A protein and the small-molecule ligand that binds it are described below.
Small molecule (SMILES): CC(=O)N[C@@H]1[C@@H](O)[C@H](O)[C@@H](CO)O[C@H]1O

Binding-site contacts:
Ligand atom C2 contacts residue GLU70 of chain 1.B at 4.2 Å.
Ligand atom C1 contacts residue GLU70 of chain 1.B at 3.5 Å.
Ligand atom N2 contacts residue ASN67 of chain 1.B at 2.9 Å (h-bond).
Ligand atom C5 contacts residue SER69 of chain 1.B at 3.9 Å.
Ligand atom C3 contacts residue ASN67 of chain 1.B at 3.8 Å.
Ligand atom O5 contacts residue ASN67 of chain 1.B at 2.4 Å (h-bond).
Ligand atom O5 contacts residue SER69 of chain 1.B at 3.7 Å.
Ligand atom C4 contacts residue ASN67 of chain 1.B at 4.2 Å.
Ligand atom C1 contacts residue SER69 of chain 1.B at 3.9 Å.
Ligand atom O5 contacts residue GLU70 of chain 1.B at 3.3 Å (salt-bridge).
Ligand atom O6 contacts residue GLU70 of chain 1.B at 4.1 Å.
Ligand atom C1 contacts residue ASN67 of chain 1.B at 1.4 Å.
Ligand atom C5 contacts residue ASN67 of chain 1.B at 3.7 Å.
Ligand atom C2 contacts residue ASN67 of chain 1.B at 2.5 Å.
Ligand atom C6 contacts residue SER69 of chain 1.B at 4.4 Å.
Ligand atom C7 contacts residue ASN67 of chain 1.B at 4.0 Å.

Sequence of chain 1.B:
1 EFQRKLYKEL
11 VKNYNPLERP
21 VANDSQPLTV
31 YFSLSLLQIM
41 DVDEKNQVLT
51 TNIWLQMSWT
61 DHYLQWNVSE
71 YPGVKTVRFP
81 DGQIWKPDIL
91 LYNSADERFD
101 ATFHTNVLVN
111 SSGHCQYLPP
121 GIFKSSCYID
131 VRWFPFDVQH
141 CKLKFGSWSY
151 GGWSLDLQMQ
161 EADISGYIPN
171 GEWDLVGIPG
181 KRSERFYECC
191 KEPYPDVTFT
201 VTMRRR